Binding-site contacts:
Ligand atom O3' contacts residue MET69 of chain 1.D at 3.1 Å.
Ligand atom O6 contacts residue TRP34 of chain 1.D at 3.5 Å.
Ligand atom C2' contacts residue GLY38 of chain 1.D at 3.5 Å.
Ligand atom OP1 contacts residue TYR27 of chain 1.D at 3.3 Å (h-bond).
Ligand atom C8 contacts residue ARG35 of chain 1.D at 3.5 Å.
Ligand atom C5' contacts residue GLY66 of chain 1.D at 3.2 Å.
Ligand atom O5' contacts residue GLY66 of chain 1.D at 3.5 Å.
Ligand atom N3 contacts residue GLY38 of chain 1.D at 3.0 Å.
Ligand atom OP1 contacts residue ARG68 of chain 1.D at 3.6 Å (salt-bridge).
Ligand atom C4' contacts residue GLY64 of chain 1.D at 3.0 Å.
Ligand atom OP2 contacts residue ARG68 of chain 1.D at 3.5 Å.
Ligand atom OP2 contacts residue ARG68 of chain 1.D at 3.3 Å (salt-bridge).
Ligand atom C2 contacts residue TRP34 of chain 1.D at 3.5 Å (hydrophobic).
Ligand atom C5' contacts residue GLY64 of chain 1.D at 3.3 Å.
Ligand atom OP1 contacts residue ARG35 of chain 1.D at 3.4 Å (salt-bridge).
Ligand atom OP1 contacts residue MET69 of chain 1.D at 2.7 Å (h-bond).
Ligand atom C5 contacts residue TRP34 of chain 1.D at 3.6 Å (hydrophobic).
Ligand atom C4' contacts residue TYR39 of chain 1.D at 3.4 Å (hydrophobic).
Ligand atom OP1 contacts residue GLY64 of chain 1.D at 2.7 Å (h-bond).
Ligand atom O5' contacts residue TYR39 of chain 1.D at 2.9 Å.
Ligand atom OP1 contacts residue TYR39 of chain 1.D at 2.9 Å (h-bond).
Ligand atom C4 contacts residue GLY38 of chain 1.D at 3.7 Å.
Ligand atom OP1 contacts residue LYS67 of chain 1.D at 3.7 Å.
Ligand atom O3' contacts residue GLY64 of chain 1.D at 3.2 Å (h-bond).
Ligand atom OP3 contacts residue ARG68 of chain 1.D at 3.4 Å (salt-bridge).
Ligand atom N3 contacts residue TRP34 of chain 1.D at 3.4 Å (h-bond).
Ligand atom C3' contacts residue GLY64 of chain 1.D at 3.5 Å.
Ligand atom OP3 contacts residue TYR39 of chain 1.D at 3.5 Å (h-bond).
Ligand atom N9 contacts residue ARG35 of chain 1.D at 3.6 Å.
Ligand atom P contacts residue TYR39 of chain 1.D at 3.4 Å.
Ligand atom OP3 contacts residue LYS72 of chain 1.D at 2.4 Å (salt-bridge).
Ligand atom P contacts residue LYS72 of chain 1.D at 3.7 Å.
Ligand atom N1 contacts residue TRP34 of chain 1.D at 3.7 Å.
Ligand atom O4' contacts residue TYR39 of chain 1.D at 3.4 Å.
Ligand atom C1' contacts residue ARG35 of chain 1.D at 3.5 Å.
Ligand atom OP2 contacts residue ARG35 of chain 1.D at 3.0 Å.
Ligand atom OP1 contacts residue GLY66 of chain 1.D at 3.0 Å.
Ligand atom C1' contacts residue GLY38 of chain 1.D at 3.3 Å.
Ligand atom C4 contacts residue TRP34 of chain 1.D at 3.4 Å (hydrophobic).
Ligand atom O4' contacts residue ARG35 of chain 1.D at 3.7 Å.

A protein and the small-molecule ligand that binds it are described below.
Small molecule (SMILES): Nc1ccn([C@H]2C[C@H](O[P](=O)(O)OC[C@H]3O[C@@H](n4ccc(N)nc4=O)C[C@@H]3O[P](=O)(O)OC[C@H]3O[C@@H](n4cnc5c(=O)nc(N)[nH]c54)C[C@@H]3O)[C@@H](CO[P](=O)(O)O[C@H]3C[C@H](n4cnc5c(=O)nc(N)[nH]c54)O[C@@H]3COP(=O)(O)O)O2)c(=O)n1

Sequence of chain 1.D:
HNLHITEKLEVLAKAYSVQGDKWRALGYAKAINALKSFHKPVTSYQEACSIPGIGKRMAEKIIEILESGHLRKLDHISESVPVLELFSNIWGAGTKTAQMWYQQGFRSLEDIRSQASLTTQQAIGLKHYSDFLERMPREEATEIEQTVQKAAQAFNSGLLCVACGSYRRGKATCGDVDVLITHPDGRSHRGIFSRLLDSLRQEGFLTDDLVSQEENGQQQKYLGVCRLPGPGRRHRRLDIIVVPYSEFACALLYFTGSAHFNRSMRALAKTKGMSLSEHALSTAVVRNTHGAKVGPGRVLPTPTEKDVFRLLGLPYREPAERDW